Binding-site contacts:
Ligand atom O6 contacts residue TRP359 of chain 1.B at 3.6 Å.
Ligand atom C2 contacts residue TRP132 of chain 1.B at 3.8 Å (hydrophobic).
Ligand atom O2P contacts residue SER439 of chain 1.B at 3.7 Å.
Ligand atom O2 contacts residue ASN176 of chain 1.B at 3.0 Å (h-bond).
Ligand atom O1P contacts residue TRP359 of chain 1.B at 3.6 Å.
Ligand atom O2P contacts residue ASN442 of chain 1.B at 3.4 Å (h-bond).
Ligand atom C3 contacts residue GLN30 of chain 1.B at 3.6 Å.
Ligand atom C2 contacts residue GLU177 of chain 1.B at 3.8 Å.
Ligand atom O1 contacts residue GLU177 of chain 1.B at 3.3 Å (salt-bridge).
Ligand atom C3 contacts residue HIS131 of chain 1.B at 3.8 Å.
Ligand atom C2 contacts residue HIS131 of chain 1.B at 3.8 Å.
Ligand atom O3 contacts residue GLN30 of chain 1.B at 2.5 Å (h-bond).
Ligand atom C4 contacts residue GLN30 of chain 1.B at 3.8 Å.
Ligand atom C1 contacts residue GLU177 of chain 1.B at 3.2 Å.
Ligand atom C3 contacts residue GLU385 of chain 1.B at 3.5 Å.
Ligand atom C6 contacts residue TYR448 of chain 1.B at 3.5 Å (hydrophobic).
Ligand atom O5 contacts residue GLU385 of chain 1.B at 2.8 Å (salt-bridge).
Ligand atom C6 contacts residue TRP432 of chain 1.B at 3.7 Å (hydrophobic).
Ligand atom O3P contacts residue SER439 of chain 1.B at 2.8 Å (h-bond).
Ligand atom C5 contacts residue GLU385 of chain 1.B at 3.5 Å.
Ligand atom O4 contacts residue TRP440 of chain 1.B at 3.0 Å (h-bond).
Ligand atom O4 contacts residue GLN30 of chain 1.B at 3.7 Å.
Ligand atom C5 contacts residue TRP432 of chain 1.B at 3.4 Å (hydrophobic).
Ligand atom C1 contacts residue GLU385 of chain 1.B at 3.2 Å.
Ligand atom O1P contacts residue TYR448 of chain 1.B at 2.7 Å (h-bond).
Ligand atom O3 contacts residue TRP440 of chain 1.B at 2.9 Å (h-bond).
Ligand atom O5 contacts residue TYR308 of chain 1.B at 2.9 Å (h-bond).
Ligand atom O2 contacts residue GLU177 of chain 1.B at 3.3 Å (salt-bridge).
Ligand atom O1P contacts residue LYS446 of chain 1.B at 2.8 Å (salt-bridge).
Ligand atom C6 contacts residue TYR308 of chain 1.B at 3.8 Å (hydrophobic).
Ligand atom P contacts residue SER439 of chain 1.B at 3.6 Å.
Ligand atom O3 contacts residue HIS131 of chain 1.B at 2.9 Å (h-bond).
Ligand atom C4 contacts residue TRP432 of chain 1.B at 3.4 Å (hydrophobic).
Ligand atom O3 contacts residue TRP432 of chain 1.B at 3.5 Å.
Ligand atom C2 contacts residue GLU385 of chain 1.B at 3.4 Å.
Ligand atom P contacts residue TYR448 of chain 1.B at 3.8 Å.
Ligand atom O2 contacts residue GLU385 of chain 1.B at 2.7 Å (salt-bridge).
Ligand atom O2 contacts residue HIS131 of chain 1.B at 3.2 Å (h-bond).
Ligand atom C3 contacts residue TRP432 of chain 1.B at 3.4 Å (hydrophobic).
Ligand atom C5 contacts residue TYR308 of chain 1.B at 3.3 Å (hydrophobic).

Sequence of chain 1.B:
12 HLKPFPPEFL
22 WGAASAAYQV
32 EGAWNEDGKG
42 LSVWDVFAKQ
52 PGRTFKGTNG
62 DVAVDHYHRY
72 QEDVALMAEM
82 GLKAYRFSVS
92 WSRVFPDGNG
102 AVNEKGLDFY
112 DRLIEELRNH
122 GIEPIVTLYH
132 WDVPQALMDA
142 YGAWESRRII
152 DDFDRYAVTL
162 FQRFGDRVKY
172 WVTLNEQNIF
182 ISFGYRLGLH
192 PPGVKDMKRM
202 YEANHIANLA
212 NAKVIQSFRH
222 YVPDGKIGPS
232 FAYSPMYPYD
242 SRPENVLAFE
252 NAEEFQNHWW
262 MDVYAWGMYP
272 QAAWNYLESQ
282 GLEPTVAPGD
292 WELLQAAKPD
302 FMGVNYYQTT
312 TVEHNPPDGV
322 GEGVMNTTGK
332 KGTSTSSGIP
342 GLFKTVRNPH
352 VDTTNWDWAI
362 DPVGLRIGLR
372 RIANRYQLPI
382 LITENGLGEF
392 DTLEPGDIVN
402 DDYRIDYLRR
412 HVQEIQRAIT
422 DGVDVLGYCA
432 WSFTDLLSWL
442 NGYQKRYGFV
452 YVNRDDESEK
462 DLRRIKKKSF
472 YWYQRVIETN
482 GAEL

The small molecule below binds the protein below.
Small molecule (SMILES): O=P(O)(O)OC[C@H]1O[C@@H](O)[C@H](O)[C@@H](O)[C@H]1O